Sequence of chain 1.V:
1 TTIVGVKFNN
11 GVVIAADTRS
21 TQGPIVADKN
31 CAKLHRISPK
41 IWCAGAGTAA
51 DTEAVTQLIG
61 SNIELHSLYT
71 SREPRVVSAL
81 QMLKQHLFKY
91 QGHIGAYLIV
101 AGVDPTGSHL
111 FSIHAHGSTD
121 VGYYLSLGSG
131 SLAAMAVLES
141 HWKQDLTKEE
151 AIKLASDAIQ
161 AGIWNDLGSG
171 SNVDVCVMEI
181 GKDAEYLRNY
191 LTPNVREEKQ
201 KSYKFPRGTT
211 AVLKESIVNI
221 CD

Sequence of chain 1.BA:
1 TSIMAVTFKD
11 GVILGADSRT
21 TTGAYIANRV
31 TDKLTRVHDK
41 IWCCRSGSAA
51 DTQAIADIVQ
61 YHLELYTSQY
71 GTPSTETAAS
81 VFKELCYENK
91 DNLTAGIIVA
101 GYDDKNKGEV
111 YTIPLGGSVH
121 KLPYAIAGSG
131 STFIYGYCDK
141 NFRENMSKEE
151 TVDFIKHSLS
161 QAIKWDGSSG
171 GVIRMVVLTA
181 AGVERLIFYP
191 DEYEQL

Binding-site contacts:
Ligand atom C28 contacts residue THR21 of chain 1.BA at 3.8 Å.
Ligand atom O40 contacts residue THR21 of chain 1.BA at 3.3 Å (h-bond).
Ligand atom N41 contacts residue THR1 of chain 1.BA at 3.7 Å.
Ligand atom C24 contacts residue THR20 of chain 1.BA at 3.6 Å.
Ligand atom C43 contacts residue THR1 of chain 1.BA at 2.8 Å.
Ligand atom C27 contacts residue THR22 of chain 1.BA at 3.1 Å.
Ligand atom O48 contacts residue GLY47 of chain 1.BA at 2.9 Å (h-bond).
Ligand atom N41 contacts residue GLY47 of chain 1.BA at 2.9 Å (h-bond).
Ligand atom O21 contacts residue THR21 of chain 1.BA at 3.7 Å.
Ligand atom C38 contacts residue GLY47 of chain 1.BA at 3.6 Å.
Ligand atom C59 contacts residue SER129 of chain 1.BA at 3.8 Å.
Ligand atom C45 contacts residue ARG45 of chain 1.BA at 3.4 Å.
Ligand atom C58 contacts residue THR21 of chain 1.BA at 3.8 Å.
Ligand atom C31 contacts residue GLY47 of chain 1.BA at 3.4 Å.
Ligand atom C18 contacts residue SER48 of chain 1.BA at 3.7 Å.
Ligand atom C42 contacts residue GLY47 of chain 1.BA at 3.7 Å.
Ligand atom C26 contacts residue ASP120 of chain 1.V at 3.8 Å.
Ligand atom O48 contacts residue THR1 of chain 1.BA at 2.3 Å (h-bond).
Ligand atom C59 contacts residue THR1 of chain 1.BA at 2.5 Å.
Ligand atom O60 contacts residue THR1 of chain 1.BA at 3.1 Å (h-bond).
Ligand atom C27 contacts residue ALA27 of chain 1.BA at 3.8 Å (hydrophobic).
Ligand atom C51 contacts residue THR1 of chain 1.BA at 1.5 Å.
Ligand atom C38 contacts residue SER48 of chain 1.BA at 3.8 Å.
Ligand atom C23 contacts residue THR21 of chain 1.BA at 3.5 Å.
Ligand atom C13 contacts residue HIS116 of chain 1.V at 3.7 Å.
Ligand atom C26 contacts residue SER118 of chain 1.V at 3.4 Å.
Ligand atom C58 contacts residue THR1 of chain 1.BA at 2.5 Å.
Ligand atom C26 contacts residue HIS114 of chain 1.V at 3.5 Å.
Ligand atom N30 contacts residue THR21 of chain 1.BA at 3.1 Å (h-bond).
Ligand atom C46 contacts residue THR20 of chain 1.BA at 3.5 Å.
Ligand atom C42 contacts residue THR1 of chain 1.BA at 2.3 Å.
Ligand atom O40 contacts residue THR20 of chain 1.BA at 3.4 Å.
Ligand atom O48 contacts residue SER46 of chain 1.BA at 3.6 Å.
Ligand atom C39 contacts residue GLY47 of chain 1.BA at 3.5 Å.
Ligand atom C58 contacts residue SER168 of chain 1.BA at 3.4 Å.
Ligand atom C43 contacts residue GLY47 of chain 1.BA at 3.2 Å.
Ligand atom O21 contacts residue THR22 of chain 1.BA at 3.6 Å.
Ligand atom O29 contacts residue ALA49 of chain 1.BA at 3.1 Å (h-bond).
Ligand atom C47 contacts residue THR1 of chain 1.BA at 1.4 Å.
Ligand atom C44 contacts residue THR1 of chain 1.BA at 3.6 Å.

This protein binds this small molecule.
Small molecule (SMILES): CC(C)C[C@H](NC(=O)[C@H](CCc1ccccc1)NC(=O)CN1CCOCC1)C(=O)N[C@@H](Cc1ccccc1)C(=O)N[C@@H](CC(C)C)[C@@H](O)[C@H](C)CO